Sequence of chain 1.A:
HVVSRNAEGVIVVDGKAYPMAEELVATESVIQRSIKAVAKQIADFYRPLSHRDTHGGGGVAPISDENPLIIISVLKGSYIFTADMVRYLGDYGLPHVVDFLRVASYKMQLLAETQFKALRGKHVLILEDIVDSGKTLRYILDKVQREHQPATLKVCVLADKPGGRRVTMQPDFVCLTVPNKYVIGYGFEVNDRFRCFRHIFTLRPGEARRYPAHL

Binding-site contacts:
Ligand atom O15 contacts residue SER149 of chain 1.A at 3.6 Å.
Ligand atom C16 contacts residue ASP145 of chain 1.A at 3.3 Å.
Ligand atom O13 contacts residue SER149 of chain 1.A at 2.9 Å (h-bond).
Ligand atom N06 contacts residue ASP148 of chain 1.A at 3.1 Å (salt-bridge).
Ligand atom C10 contacts residue THR152 of chain 1.A at 3.7 Å.
Ligand atom O21 contacts residue LYS177 of chain 1.A at 3.0 Å (salt-bridge).
Ligand atom O15 contacts residue ASP148 of chain 1.A at 3.1 Å (salt-bridge).
Ligand atom O13 contacts residue LYS151 of chain 1.A at 3.5 Å (salt-bridge).
Ligand atom C16 contacts residue GLU144 of chain 1.A at 3.4 Å.
Ligand atom C01 contacts residue LYS177 of chain 1.A at 4.0 Å.
Ligand atom N08 contacts residue ILE146 of chain 1.A at 3.4 Å.
Ligand atom O13 contacts residue GLY150 of chain 1.A at 4.0 Å.
Ligand atom C01 contacts residue TYR198 of chain 1.A at 3.8 Å (hydrophobic).
Ligand atom N20 contacts residue VAL199 of chain 1.A at 3.2 Å (h-bond).
Ligand atom N18 contacts residue TYR198 of chain 1.A at 3.8 Å.
Ligand atom C19 contacts residue VAL199 of chain 1.A at 3.9 Å (hydrophobic).
Ligand atom P12 contacts residue SER149 of chain 1.A at 3.5 Å.
Ligand atom O15 contacts residue VAL147 of chain 1.A at 4.0 Å.
Ligand atom O14 contacts residue SER149 of chain 1.A at 3.0 Å (h-bond).
Ligand atom O15 contacts residue GLY150 of chain 1.A at 3.6 Å (h-bond).
Ligand atom O14 contacts residue ASP148 of chain 1.A at 3.5 Å.
Ligand atom N06 contacts residue ILE146 of chain 1.A at 4.0 Å.
Ligand atom C05 contacts residue ILE146 of chain 1.A at 3.7 Å (hydrophobic).
Ligand atom C04 contacts residue ILE146 of chain 1.A at 3.8 Å (hydrophobic).
Ligand atom C19 contacts residue TYR198 of chain 1.A at 3.4 Å (hydrophobic).
Ligand atom C19 contacts residue GLU205 of chain 1.A at 4.0 Å.
Ligand atom C10 contacts residue ILE146 of chain 1.A at 3.8 Å (hydrophobic).
Ligand atom C11 contacts residue THR152 of chain 1.A at 3.7 Å.
Ligand atom O21 contacts residue TYR198 of chain 1.A at 3.7 Å.
Ligand atom O15 contacts residue THR152 of chain 1.A at 3.6 Å.
Ligand atom O17 contacts residue GLU144 of chain 1.A at 3.8 Å.
Ligand atom N06 contacts residue LYS177 of chain 1.A at 3.9 Å.
Ligand atom O13 contacts residue THR152 of chain 1.A at 3.2 Å (h-bond).
Ligand atom P12 contacts residue THR152 of chain 1.A at 3.9 Å.
Ligand atom C01 contacts residue VAL199 of chain 1.A at 3.8 Å (hydrophobic).
Ligand atom O17 contacts residue ASP145 of chain 1.A at 3.0 Å (salt-bridge).
Ligand atom C03 contacts residue ILE146 of chain 1.A at 4.0 Å (hydrophobic).
Ligand atom O21 contacts residue VAL199 of chain 1.A at 3.2 Å (h-bond).
Ligand atom C05 contacts residue ASP148 of chain 1.A at 3.6 Å.
Ligand atom N20 contacts residue TYR198 of chain 1.A at 3.5 Å.

This protein binds this small molecule.
Small molecule (SMILES): O=c1[nH]cnc2c(CN[C@@H](CO)CCP(=O)(O)O)c[nH]c12